Binding-site contacts:
Ligand atom O2A contacts residue LYS150 of chain 1.F at 3.0 Å.
Ligand atom C2 contacts residue LEU186 of chain 1.F at 3.1 Å (hydrophobic).
Ligand atom C5' contacts residue ASN242 of chain 1.F at 3.4 Å.
Ligand atom O1B contacts residue GLU331 of chain 1.F at 3.0 Å (salt-bridge).
Ligand atom PB contacts residue GLU331 of chain 1.F at 3.6 Å.
Ligand atom O1G contacts residue MG1 of chain 1.Y at 2.3 Å.
Ligand atom O3A contacts residue LYS74 of chain 1.F at 3.5 Å (salt-bridge).
Ligand atom O3' contacts residue THR241 of chain 1.F at 2.9 Å.
Ligand atom N1 contacts residue LYS184 of chain 1.F at 3.6 Å (salt-bridge).
Ligand atom O1A contacts residue GLU331 of chain 1.F at 3.4 Å (salt-bridge).
Ligand atom C6 contacts residue GLN183 of chain 1.F at 3.7 Å.
Ligand atom N6 contacts residue GLN183 of chain 1.F at 2.7 Å (h-bond).
Ligand atom O2A contacts residue LYS74 of chain 1.F at 2.7 Å (salt-bridge).
Ligand atom O1G contacts residue ASN333 of chain 1.F at 2.9 Å (h-bond).
Ligand atom C3B contacts residue GLU331 of chain 1.F at 3.3 Å.
Ligand atom C2 contacts residue TYR185 of chain 1.F at 3.7 Å (hydrophobic).
Ligand atom N3 contacts residue TYR185 of chain 1.F at 3.6 Å.
Ligand atom O2G contacts residue ASP318 of chain 1.F at 2.9 Å (salt-bridge).
Ligand atom O3' contacts residue ASP200 of chain 1.F at 3.4 Å (salt-bridge).
Ligand atom O2G contacts residue ARG202 of chain 1.F at 2.9 Å (salt-bridge).
Ligand atom O1B contacts residue LYS74 of chain 1.F at 3.3 Å (salt-bridge).
Ligand atom O2' contacts residue THR241 of chain 1.F at 3.3 Å.
Ligand atom N1 contacts residue TYR185 of chain 1.F at 3.5 Å.
Ligand atom N6 contacts residue LYS184 of chain 1.F at 2.9 Å (salt-bridge).
Ligand atom O2' contacts residue HIS239 of chain 1.F at 3.5 Å (h-bond).
Ligand atom O2B contacts residue ASN242 of chain 1.F at 3.6 Å (h-bond).
Ligand atom O3' contacts residue ASN242 of chain 1.F at 3.4 Å (h-bond).
Ligand atom C6 contacts residue LYS184 of chain 1.F at 3.6 Å.
Ligand atom PG contacts residue GLU331 of chain 1.F at 3.6 Å.
Ligand atom PA contacts residue LYS74 of chain 1.F at 3.7 Å.
Ligand atom N3 contacts residue MET320 of chain 1.F at 3.6 Å (h-bond).
Ligand atom C3B contacts residue ASN242 of chain 1.F at 3.6 Å.
Ligand atom N3 contacts residue LYS198 of chain 1.F at 2.9 Å (salt-bridge).
Ligand atom O1B contacts residue MG1 of chain 1.Y at 2.4 Å.
Ligand atom O1G contacts residue GLU331 of chain 1.F at 3.0 Å (salt-bridge).
Ligand atom C2 contacts residue LYS198 of chain 1.F at 3.6 Å.
Ligand atom O2G contacts residue ASN333 of chain 1.F at 3.4 Å (h-bond).
Ligand atom N1 contacts residue LEU186 of chain 1.F at 2.9 Å (h-bond).
Ligand atom N7 contacts residue GLN183 of chain 1.F at 3.6 Å.
Ligand atom O2G contacts residue ARG222 of chain 1.F at 3.2 Å (salt-bridge).

Sequence of chain 1.F:
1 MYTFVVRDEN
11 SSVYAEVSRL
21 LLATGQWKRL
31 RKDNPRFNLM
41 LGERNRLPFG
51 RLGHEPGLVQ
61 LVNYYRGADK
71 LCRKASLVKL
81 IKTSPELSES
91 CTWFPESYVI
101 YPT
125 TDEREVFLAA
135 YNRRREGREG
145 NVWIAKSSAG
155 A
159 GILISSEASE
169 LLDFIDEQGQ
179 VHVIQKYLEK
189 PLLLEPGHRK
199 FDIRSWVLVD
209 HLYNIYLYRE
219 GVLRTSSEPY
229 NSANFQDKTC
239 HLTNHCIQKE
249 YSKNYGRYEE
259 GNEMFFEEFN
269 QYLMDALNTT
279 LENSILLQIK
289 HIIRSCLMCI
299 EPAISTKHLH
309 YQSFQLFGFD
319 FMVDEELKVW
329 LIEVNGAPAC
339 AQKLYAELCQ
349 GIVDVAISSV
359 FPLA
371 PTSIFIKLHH

This protein binds this small molecule.
Small molecule (SMILES): Nc1ncnc2c1ncn2[C@@H]1O[C@H](CO[P](=O)(O)O[P](=O)(O)CP(=O)(O)O)[C@@H](O)[C@H]1O